This protein binds this small molecule.
Small molecule (SMILES): CC(=O)NS(=O)(=O)c1ccc(Br)cc1

Sequence of chain 1.A:
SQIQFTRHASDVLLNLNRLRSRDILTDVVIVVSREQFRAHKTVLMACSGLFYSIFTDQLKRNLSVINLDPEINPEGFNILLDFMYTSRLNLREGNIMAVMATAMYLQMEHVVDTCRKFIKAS

Binding-site contacts:
Ligand atom OAC contacts residue GLN8 of chain 1.A at 3.1 Å (h-bond).
Ligand atom CAM contacts residue GLN6 of chain 1.A at 4.3 Å.
Ligand atom CAL contacts residue Z881 of chain 1.F at 4.4 Å.
Ligand atom CAI contacts residue Z881 of chain 1.F at 3.9 Å.
Ligand atom CAG contacts residue Z881 of chain 1.F at 3.4 Å.
Ligand atom CAH contacts residue ILE7 of chain 1.A at 4.0 Å (hydrophobic).
Ligand atom OAD contacts residue ILE7 of chain 1.A at 4.5 Å.
Ligand atom CAI contacts residue ILE7 of chain 1.A at 4.2 Å (hydrophobic).
Ligand atom SAN contacts residue ILE7 of chain 1.A at 4.3 Å.
Ligand atom OAC contacts residue GLN6 of chain 1.A at 4.3 Å.
Ligand atom CAL contacts residue ILE7 of chain 1.A at 3.8 Å (hydrophobic).
Ligand atom OAC contacts residue ILE7 of chain 1.A at 3.7 Å.
Ligand atom CAM contacts residue ILE7 of chain 1.A at 4.1 Å (hydrophobic).
Ligand atom CAF contacts residue ILE7 of chain 1.A at 4.0 Å (hydrophobic).
Ligand atom CAH contacts residue GLN6 of chain 1.A at 3.7 Å.
Ligand atom CAG contacts residue ILE7 of chain 1.A at 3.9 Å (hydrophobic).
Ligand atom CAH contacts residue SER5 of chain 1.A at 4.0 Å.
Ligand atom CAF contacts residue SER5 of chain 1.A at 3.6 Å.
Ligand atom CAF contacts residue GLN6 of chain 1.A at 4.4 Å.
Ligand atom SAN contacts residue GLN6 of chain 1.A at 4.3 Å.
Ligand atom SAN contacts residue GLN8 of chain 1.A at 4.2 Å.
Ligand atom BRAE contacts residue Z881 of chain 1.F at 4.3 Å.
Ligand atom OAD contacts residue GLN6 of chain 1.A at 3.6 Å (h-bond).
Ligand atom OAD contacts residue GLN8 of chain 1.A at 3.5 Å (h-bond).